Sequence of chain 4.S:
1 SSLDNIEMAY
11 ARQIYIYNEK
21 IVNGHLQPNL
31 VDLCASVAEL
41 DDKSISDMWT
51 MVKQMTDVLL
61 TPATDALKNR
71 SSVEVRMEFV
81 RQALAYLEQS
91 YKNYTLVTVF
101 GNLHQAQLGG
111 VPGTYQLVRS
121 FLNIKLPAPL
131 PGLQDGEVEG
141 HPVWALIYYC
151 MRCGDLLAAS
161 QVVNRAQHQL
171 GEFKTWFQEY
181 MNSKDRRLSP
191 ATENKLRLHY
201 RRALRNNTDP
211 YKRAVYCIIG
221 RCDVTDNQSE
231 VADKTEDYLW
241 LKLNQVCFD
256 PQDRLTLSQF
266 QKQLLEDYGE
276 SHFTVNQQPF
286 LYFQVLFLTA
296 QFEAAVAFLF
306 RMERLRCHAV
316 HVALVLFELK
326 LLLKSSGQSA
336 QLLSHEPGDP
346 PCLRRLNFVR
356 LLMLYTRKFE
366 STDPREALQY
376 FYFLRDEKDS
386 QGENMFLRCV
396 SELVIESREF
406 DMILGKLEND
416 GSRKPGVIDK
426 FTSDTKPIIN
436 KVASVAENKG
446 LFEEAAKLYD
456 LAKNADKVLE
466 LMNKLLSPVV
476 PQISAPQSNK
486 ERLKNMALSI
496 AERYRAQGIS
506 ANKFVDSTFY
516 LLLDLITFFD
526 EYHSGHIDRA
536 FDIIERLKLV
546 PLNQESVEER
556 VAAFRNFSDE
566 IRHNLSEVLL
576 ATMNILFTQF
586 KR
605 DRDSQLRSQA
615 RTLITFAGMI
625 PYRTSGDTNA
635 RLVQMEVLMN

Binding-site contacts:
Ligand atom N contacts residue THR235 of chain 4.S at 3.5 Å (h-bond).
Ligand atom CG1 contacts residue TYR94 of chain 4.S at 3.8 Å (hydrophobic).
Ligand atom CD1 contacts residue TYR91 of chain 4.S at 3.9 Å (hydrophobic).
Ligand atom O contacts residue LEU286 of chain 4.S at 3.2 Å.
Ligand atom CD contacts residue HIS277 of chain 4.S at 3.9 Å.
Ligand atom C contacts residue LEU286 of chain 4.S at 3.8 Å (hydrophobic).
Ligand atom CB contacts residue TYR238 of chain 4.S at 3.6 Å (hydrophobic).
Ligand atom O contacts residue ASN227 of chain 4.S at 3.6 Å.
Ligand atom CG2 contacts residue PHE278 of chain 4.S at 3.7 Å (hydrophobic).
Ligand atom CB contacts residue LEU286 of chain 4.S at 3.9 Å (hydrophobic).
Ligand atom CB contacts residue HIS277 of chain 4.S at 3.7 Å.
Ligand atom N contacts residue THR235 of chain 4.S at 3.9 Å.
Ligand atom O contacts residue THR235 of chain 4.S at 3.1 Å (h-bond).
Ligand atom O contacts residue THR235 of chain 4.S at 3.0 Å (h-bond).
Ligand atom CG2 contacts residue ASN281 of chain 4.S at 3.6 Å.
Ligand atom CG1 contacts residue VAL280 of chain 4.S at 4.0 Å (hydrophobic).
Ligand atom O contacts residue HIS277 of chain 4.S at 3.4 Å.
Ligand atom CB contacts residue ASP233 of chain 4.S at 3.0 Å.
Ligand atom O contacts residue ASN281 of chain 4.S at 2.6 Å (h-bond).
Ligand atom CD contacts residue TYR273 of chain 4.S at 3.3 Å (hydrophobic).
Ligand atom O contacts residue TYR94 of chain 4.S at 2.9 Å.
Ligand atom C contacts residue ASN227 of chain 4.S at 3.5 Å.
Ligand atom CG2 contacts residue HIS277 of chain 4.S at 3.3 Å.
Ligand atom O contacts residue LYS234 of chain 4.S at 3.6 Å.
Ligand atom CG2 contacts residue GLU236 of chain 4.S at 3.3 Å.
Ligand atom CD1 contacts residue TYR94 of chain 4.S at 3.5 Å (hydrophobic).
Ligand atom CG contacts residue LYS234 of chain 4.S at 3.3 Å.
Ligand atom CA contacts residue THR235 of chain 4.S at 3.6 Å.
Ligand atom CG contacts residue ASP233 of chain 4.S at 3.0 Å.
Ligand atom N contacts residue ASN227 of chain 4.S at 3.0 Å (h-bond).
Ligand atom C contacts residue ASN281 of chain 4.S at 3.8 Å.
Ligand atom C contacts residue TYR94 of chain 4.S at 4.0 Å (hydrophobic).
Ligand atom C contacts residue THR235 of chain 4.S at 3.6 Å.
Ligand atom C contacts residue THR235 of chain 4.S at 3.6 Å.
Ligand atom CG contacts residue TYR273 of chain 4.S at 3.6 Å (hydrophobic).
Ligand atom CA contacts residue ASN227 of chain 4.S at 3.7 Å.
Ligand atom C contacts residue THR235 of chain 4.S at 3.6 Å.
Ligand atom CG2 contacts residue LEU286 of chain 4.S at 3.7 Å (hydrophobic).
Ligand atom N contacts residue TYR273 of chain 4.S at 3.9 Å.
Ligand atom CG contacts residue HIS277 of chain 4.S at 3.8 Å.

This small molecule binds to this protein.
Small molecule (SMILES): CC[C@H](C)[C@H](NC(=O)[C@H](CO)NC(=O)[C@H](CCCN=C(N)N)NC(=O)[C@@H](NC(=O)[C@@H]1CCCN1C(=O)[C@@H]1CCCN1C(=O)[C@H](C)N)C(C)C)C(=O)N[C@H](C=O)Cc1ccc(O)cc1